Binding-site contacts:
Ligand atom C8 contacts residue PHE15 of chain 1.A at 3.9 Å (hydrophobic).
Ligand atom C8 contacts residue PHE11 of chain 1.A at 4.0 Å (hydrophobic).
Ligand atom C3 contacts residue SER44 of chain 1.A at 4.4 Å.
Ligand atom C8 contacts residue GLY12 of chain 1.A at 3.9 Å.
Ligand atom C1 contacts residue ASN16 of chain 1.A at 1.4 Å.
Ligand atom O7 contacts residue GLY12 of chain 1.A at 3.5 Å.
Ligand atom C7 contacts residue ASN16 of chain 1.A at 3.8 Å.
Ligand atom C2 contacts residue ASN16 of chain 1.A at 2.5 Å.
Ligand atom C8 contacts residue SER44 of chain 1.A at 4.5 Å.
Ligand atom C7 contacts residue GLY12 of chain 1.A at 3.8 Å.
Ligand atom O7 contacts residue ASN16 of chain 1.A at 4.1 Å.
Ligand atom N2 contacts residue ASN16 of chain 1.A at 3.0 Å (h-bond).
Ligand atom C4 contacts residue ASN16 of chain 1.A at 4.3 Å.
Ligand atom C8 contacts residue LEU41 of chain 1.A at 3.6 Å (hydrophobic).
Ligand atom C3 contacts residue ASN16 of chain 1.A at 3.8 Å.
Ligand atom O4 contacts residue SER44 of chain 1.A at 4.2 Å.
Ligand atom C5 contacts residue ASN16 of chain 1.A at 3.7 Å.
Ligand atom O5 contacts residue ASN16 of chain 1.A at 2.4 Å (h-bond).
Ligand atom O3 contacts residue SER44 of chain 1.A at 3.5 Å.

Sequence of chain 1.A:
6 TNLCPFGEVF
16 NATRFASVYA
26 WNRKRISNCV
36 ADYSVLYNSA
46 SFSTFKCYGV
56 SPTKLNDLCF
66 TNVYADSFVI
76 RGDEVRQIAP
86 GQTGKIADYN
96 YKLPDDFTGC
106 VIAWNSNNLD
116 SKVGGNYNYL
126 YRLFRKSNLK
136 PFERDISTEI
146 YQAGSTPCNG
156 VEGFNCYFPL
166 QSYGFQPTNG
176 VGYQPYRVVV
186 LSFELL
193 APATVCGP

A small-molecule ligand and the protein it binds are described below.
Small molecule (SMILES): CC(=O)N[C@@H]1[C@@H](O)[C@H](O)[C@@H](CO)O[C@H]1O